This small molecule binds to this protein.
Small molecule (SMILES): NC(=O)CC[C@H](N)C(=O)O

Binding-site contacts:
Ligand atom C contacts residue LYS31 of chain 3.A at 3.7 Å.
Ligand atom OXT contacts residue PRO30 of chain 3.A at 3.1 Å.
Ligand atom O contacts residue SER32 of chain 3.A at 3.0 Å (h-bond).
Ligand atom NE2 contacts residue LYS31 of chain 3.A at 3.4 Å (salt-bridge).
Ligand atom CD contacts residue PRO30 of chain 3.A at 4.3 Å (hydrophobic).
Ligand atom OXT contacts residue SER32 of chain 3.A at 2.6 Å (h-bond).
Ligand atom OE1 contacts residue LYS31 of chain 3.A at 3.0 Å.
Ligand atom CA contacts residue PRO30 of chain 3.A at 4.4 Å (hydrophobic).
Ligand atom CA contacts residue LYS31 of chain 3.A at 4.4 Å.
Ligand atom NE2 contacts residue PRO30 of chain 3.A at 3.6 Å.
Ligand atom C contacts residue SER32 of chain 3.A at 3.4 Å.
Ligand atom CG contacts residue LYS31 of chain 3.A at 3.4 Å.
Ligand atom C contacts residue PRO30 of chain 3.A at 4.1 Å (hydrophobic).
Ligand atom OE1 contacts residue ALA24 of chain 3.A at 4.1 Å.
Ligand atom CD contacts residue LYS31 of chain 3.A at 3.3 Å.
Ligand atom OXT contacts residue LYS31 of chain 3.A at 2.5 Å (salt-bridge).

Sequence of chain 3.A:
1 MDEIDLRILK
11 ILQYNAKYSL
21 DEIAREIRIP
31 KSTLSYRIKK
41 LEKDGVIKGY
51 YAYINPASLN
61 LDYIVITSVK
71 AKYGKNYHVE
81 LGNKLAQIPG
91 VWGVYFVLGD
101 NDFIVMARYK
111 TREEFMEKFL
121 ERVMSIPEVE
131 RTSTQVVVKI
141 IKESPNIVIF